A small-molecule ligand and the protein it binds are described below.
Small molecule (SMILES): Cc1cc(CCCCCCCOc2ccc(C3=N[C@@H](C)CO3)cc2)on1

Binding-site contacts:
Ligand atom C5C contacts residue TYR128 of chain 37.A at 3.5 Å (hydrophobic).
Ligand atom C3 contacts residue PRO174 of chain 37.A at 3.8 Å (hydrophobic).
Ligand atom C4A contacts residue ASN198 of chain 37.A at 3.9 Å.
Ligand atom C5C contacts residue ILE104 of chain 37.A at 3.8 Å (hydrophobic).
Ligand atom C3 contacts residue PHE186 of chain 37.A at 3.8 Å (hydrophobic).
Ligand atom O1 contacts residue ALA24 of chain 37.C at 3.6 Å.
Ligand atom N2 contacts residue ALA24 of chain 37.C at 3.4 Å.
Ligand atom C2C contacts residue TYR152 of chain 37.A at 4.0 Å (hydrophobic).
Ligand atom C4 contacts residue PHE186 of chain 37.A at 3.6 Å (hydrophobic).
Ligand atom C4 contacts residue TYR152 of chain 37.A at 3.9 Å (hydrophobic).
Ligand atom C4C contacts residue TYR152 of chain 37.A at 3.8 Å (hydrophobic).
Ligand atom C31 contacts residue PRO174 of chain 37.A at 3.4 Å (hydrophobic).
Ligand atom C5B contacts residue TYR197 of chain 37.A at 3.8 Å (hydrophobic).
Ligand atom C3C contacts residue TYR128 of chain 37.A at 3.9 Å (hydrophobic).
Ligand atom C5B contacts residue LEU106 of chain 37.A at 3.8 Å (hydrophobic).
Ligand atom C6B contacts residue TYR197 of chain 37.A at 3.7 Å (hydrophobic).
Ligand atom C7C contacts residue TYR128 of chain 37.A at 3.6 Å (hydrophobic).
Ligand atom C7C contacts residue VAL191 of chain 37.A at 4.0 Å (hydrophobic).
Ligand atom C6B contacts residue LEU106 of chain 37.A at 4.0 Å (hydrophobic).
Ligand atom C6C contacts residue VAL191 of chain 37.A at 3.2 Å (hydrophobic).
Ligand atom C1C contacts residue TYR152 of chain 37.A at 4.0 Å (hydrophobic).
Ligand atom O1B contacts residue TYR128 of chain 37.A at 3.9 Å.
Ligand atom C31 contacts residue SER175 of chain 37.A at 3.6 Å.
Ligand atom C7C contacts residue TYR197 of chain 37.A at 3.8 Å (hydrophobic).
Ligand atom C4B contacts residue LEU106 of chain 37.A at 4.0 Å (hydrophobic).
Ligand atom C5 contacts residue PHE186 of chain 37.A at 3.5 Å (hydrophobic).
Ligand atom C31 contacts residue VAL176 of chain 37.A at 3.3 Å (hydrophobic).
Ligand atom N2 contacts residue PRO174 of chain 37.A at 3.9 Å.
Ligand atom C4 contacts residue MET224 of chain 37.A at 3.8 Å (hydrophobic).
Ligand atom O1 contacts residue TYR152 of chain 37.A at 3.9 Å.
Ligand atom O1 contacts residue PHE186 of chain 37.A at 3.5 Å.
Ligand atom C31 contacts residue ALA150 of chain 37.A at 3.1 Å (hydrophobic).
Ligand atom N2 contacts residue PHE186 of chain 37.A at 3.7 Å.
Ligand atom C4C contacts residue ILE104 of chain 37.A at 3.9 Å (hydrophobic).
Ligand atom O1 contacts residue VAL188 of chain 37.A at 3.8 Å.
Ligand atom CM1 contacts residue SER107 of chain 37.A at 3.9 Å.
Ligand atom C2C contacts residue VAL188 of chain 37.A at 3.2 Å (hydrophobic).
Ligand atom C5 contacts residue TYR152 of chain 37.A at 3.8 Å (hydrophobic).
Ligand atom C3C contacts residue VAL188 of chain 37.A at 3.3 Å (hydrophobic).
Ligand atom O1B contacts residue ILE104 of chain 37.A at 3.9 Å.

Sequence of chain 37.A:
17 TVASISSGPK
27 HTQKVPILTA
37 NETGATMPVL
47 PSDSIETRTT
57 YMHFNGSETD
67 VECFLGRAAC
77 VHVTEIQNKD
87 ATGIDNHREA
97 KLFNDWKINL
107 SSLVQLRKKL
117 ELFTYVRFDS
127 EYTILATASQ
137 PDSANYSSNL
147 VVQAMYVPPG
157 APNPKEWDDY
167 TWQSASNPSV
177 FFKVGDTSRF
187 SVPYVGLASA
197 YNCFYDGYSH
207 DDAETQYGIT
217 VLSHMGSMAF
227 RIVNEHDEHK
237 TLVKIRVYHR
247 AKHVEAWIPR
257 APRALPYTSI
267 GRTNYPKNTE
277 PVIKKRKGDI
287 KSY

Sequence of chain 37.C:
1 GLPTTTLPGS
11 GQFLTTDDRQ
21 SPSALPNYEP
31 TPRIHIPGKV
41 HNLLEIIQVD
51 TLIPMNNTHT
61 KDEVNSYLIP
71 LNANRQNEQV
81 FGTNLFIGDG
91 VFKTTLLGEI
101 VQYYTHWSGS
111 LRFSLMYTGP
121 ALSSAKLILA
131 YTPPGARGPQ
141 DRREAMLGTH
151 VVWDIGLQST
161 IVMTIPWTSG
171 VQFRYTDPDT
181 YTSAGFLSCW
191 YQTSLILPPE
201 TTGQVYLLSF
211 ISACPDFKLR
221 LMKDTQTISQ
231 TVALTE